Binding-site contacts:
Ligand atom O2' contacts residue ASN214 of chain 1.A at 2.7 Å (h-bond).
Ligand atom O4' contacts residue PHE158 of chain 1.A at 3.1 Å.
Ligand atom C5' contacts residue LEU159 of chain 1.A at 3.3 Å (hydrophobic).
Ligand atom C6' contacts residue LYS210 of chain 1.A at 3.5 Å.
Ligand atom O2B contacts residue GLU161 of chain 1.A at 3.0 Å (salt-bridge).
Ligand atom N2 contacts residue PHE262 of chain 1.B at 3.1 Å (h-bond).
Ligand atom N2 contacts residue ASN225 of chain 1.A at 3.2 Å (h-bond).
Ligand atom O4' contacts residue LYS210 of chain 1.A at 3.0 Å (salt-bridge).
Ligand atom O3' contacts residue PHE158 of chain 1.A at 3.1 Å (h-bond).
Ligand atom N2 contacts residue ARG259 of chain 1.B at 3.3 Å (salt-bridge).
Ligand atom C6 contacts residue ARG259 of chain 1.B at 3.5 Å.
Ligand atom O2A contacts residue TYR256 of chain 1.B at 2.7 Å (h-bond).
Ligand atom O6A contacts residue CYS268 of chain 1.B at 3.3 Å.
Ligand atom O5' contacts residue CYS268 of chain 1.B at 3.4 Å.
Ligand atom N1 contacts residue ARG259 of chain 1.B at 2.6 Å (salt-bridge).
Ligand atom C3' contacts residue LEU159 of chain 1.A at 3.3 Å (hydrophobic).
Ligand atom C2 contacts residue ARG259 of chain 1.B at 3.4 Å.
Ligand atom O6A contacts residue LYS210 of chain 1.A at 3.1 Å (salt-bridge).
Ligand atom O3D contacts residue GLY265 of chain 1.B at 2.9 Å (h-bond).
Ligand atom C8 contacts residue TYR257 of chain 1.B at 3.6 Å (hydrophobic).
Ligand atom O6 contacts residue ARG259 of chain 1.B at 2.9 Å (salt-bridge).
Ligand atom O6A contacts residue ASN214 of chain 1.A at 2.8 Å (h-bond).
Ligand atom O2' contacts residue HIS217 of chain 1.A at 2.9 Å (h-bond).
Ligand atom C6' contacts residue GLU157 of chain 1.A at 3.5 Å.
Ligand atom O2A contacts residue ARG160 of chain 1.A at 3.5 Å.
Ligand atom O3D contacts residue PHE264 of chain 1.B at 3.4 Å.
Ligand atom O2A contacts residue LYS324 of chain 1.B at 2.7 Å (salt-bridge).
Ligand atom O2' contacts residue TYR257 of chain 1.B at 3.5 Å (h-bond).
Ligand atom O4' contacts residue GLU157 of chain 1.A at 3.5 Å (salt-bridge).
Ligand atom O6B contacts residue CYS268 of chain 1.B at 3.3 Å (h-bond).
Ligand atom O4' contacts residue LEU159 of chain 1.A at 2.9 Å (h-bond).
Ligand atom O6B contacts residue GLU157 of chain 1.A at 2.7 Å (salt-bridge).
Ligand atom O1A contacts residue TYR257 of chain 1.B at 2.5 Å (h-bond).
Ligand atom C4' contacts residue LEU159 of chain 1.A at 3.3 Å (hydrophobic).
Ligand atom O5D contacts residue LYS324 of chain 1.B at 3.6 Å.
Ligand atom C6' contacts residue CYS268 of chain 1.B at 3.4 Å (hydrophobic).
Ligand atom O6 contacts residue MSE258 of chain 1.B at 3.3 Å (h-bond).
Ligand atom O6 contacts residue TYR257 of chain 1.B at 3.1 Å.
Ligand atom O3A contacts residue LYS324 of chain 1.B at 3.5 Å (salt-bridge).
Ligand atom C4' contacts residue LYS210 of chain 1.A at 3.3 Å.

A small-molecule ligand and the protein it binds are described below.
Small molecule (SMILES): Nc1nc2c(ncn2[C@@H]2O[C@H](CO[P](=O)(O)O[P](=O)(O)O[C@H]3O[C@H](C(=O)O)[C@@H](O)[C@H](O)[C@@H]3O)[C@@H](O)[C@H]2O)c(=O)[nH]1

Sequence of chain 1.A:
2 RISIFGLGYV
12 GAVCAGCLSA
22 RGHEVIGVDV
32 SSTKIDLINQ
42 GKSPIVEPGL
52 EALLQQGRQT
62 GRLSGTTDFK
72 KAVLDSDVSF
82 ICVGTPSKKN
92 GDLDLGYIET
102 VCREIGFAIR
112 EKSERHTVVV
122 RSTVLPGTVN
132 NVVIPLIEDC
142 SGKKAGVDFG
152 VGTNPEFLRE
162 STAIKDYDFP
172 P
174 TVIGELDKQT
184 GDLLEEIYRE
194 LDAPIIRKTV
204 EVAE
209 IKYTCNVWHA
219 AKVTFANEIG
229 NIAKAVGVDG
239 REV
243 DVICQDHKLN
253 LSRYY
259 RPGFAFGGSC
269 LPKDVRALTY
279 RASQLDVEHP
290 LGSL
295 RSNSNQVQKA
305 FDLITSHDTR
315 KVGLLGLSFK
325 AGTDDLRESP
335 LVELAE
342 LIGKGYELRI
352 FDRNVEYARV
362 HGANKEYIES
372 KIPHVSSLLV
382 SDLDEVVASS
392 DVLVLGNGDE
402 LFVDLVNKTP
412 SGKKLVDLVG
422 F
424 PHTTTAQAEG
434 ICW

Sequence of chain 1.B:
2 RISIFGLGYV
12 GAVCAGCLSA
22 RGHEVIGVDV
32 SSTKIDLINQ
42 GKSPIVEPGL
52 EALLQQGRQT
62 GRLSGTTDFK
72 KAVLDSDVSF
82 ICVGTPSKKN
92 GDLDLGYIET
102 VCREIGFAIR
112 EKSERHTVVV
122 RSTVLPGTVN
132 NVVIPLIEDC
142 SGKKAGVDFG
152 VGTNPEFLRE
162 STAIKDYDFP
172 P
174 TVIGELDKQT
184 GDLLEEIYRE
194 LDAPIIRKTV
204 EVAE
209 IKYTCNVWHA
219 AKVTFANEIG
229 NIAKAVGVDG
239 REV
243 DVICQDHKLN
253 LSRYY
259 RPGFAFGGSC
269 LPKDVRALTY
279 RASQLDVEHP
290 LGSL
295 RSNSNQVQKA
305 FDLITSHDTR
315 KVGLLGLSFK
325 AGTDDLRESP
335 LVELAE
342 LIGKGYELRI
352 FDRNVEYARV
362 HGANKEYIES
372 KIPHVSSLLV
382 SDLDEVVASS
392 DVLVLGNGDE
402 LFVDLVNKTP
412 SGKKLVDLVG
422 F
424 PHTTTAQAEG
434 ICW